This small molecule binds to this protein.
Small molecule (SMILES): CC(C)C[C@H](NC(=O)[C@H](CCC(N)=O)NC(=O)[C@H](C)NC(=O)[C@H](CC1=CN=C2C=CC=CC12)NC(=O)[C@H](Cc1ccc(O)cc1)NC(=O)[C@H](CC1=NC=NC1)NC(=O)[C@H](C)NC(=O)[C@H](Cc1ccccc1)NC(=O)[C@@H](NC(=O)[C@@H](N)CC(C)C)[C@@H](C)O)C(=O)N[C@H](C(=O)N[C@H](C=O)CO)[C@@H](C)O

Binding-site contacts:
Ligand atom NE2 contacts residue MG1 of chain 1.D at 3.2 Å.
Ligand atom N contacts residue MG1 of chain 3.G at 3.7 Å.
Ligand atom CD1 contacts residue GLN5 of chain 2.A at 3.4 Å.
Ligand atom CD2 contacts residue ILE1 of chain 2.A at 3.8 Å (hydrophobic).
Ligand atom CD1 contacts residue ARG7 of chain 2.A at 3.9 Å.
Ligand atom CG contacts residue ILE1 of chain 2.A at 4.0 Å (hydrophobic).
Ligand atom NE2 contacts residue ILE1 of chain 2.A at 3.9 Å.
Ligand atom CE1 contacts residue ILE1 of chain 2.A at 3.6 Å (hydrophobic).
Ligand atom CZ contacts residue LEU88 of chain 2.A at 4.0 Å (hydrophobic).
Ligand atom O contacts residue ARG7 of chain 2.A at 3.1 Å (salt-bridge).
Ligand atom C contacts residue ARG7 of chain 2.A at 4.0 Å.
Ligand atom CD contacts residue SER75 of chain 1.A at 3.6 Å.
Ligand atom NE2 contacts residue LEU88 of chain 2.A at 3.8 Å.
Ligand atom CA contacts residue MG1 of chain 3.G at 4.0 Å.
Ligand atom OH contacts residue LEU88 of chain 2.A at 3.4 Å.
Ligand atom C contacts residue MG1 of chain 3.G at 4.0 Å.
Ligand atom CB contacts residue MG1 of chain 3.G at 4.1 Å.
Ligand atom CD1 contacts residue MG1 of chain 3.F at 3.6 Å.
Ligand atom CD1 contacts residue ILE1 of chain 2.A at 3.8 Å (hydrophobic).
Ligand atom CD2 contacts residue LEU88 of chain 2.A at 4.1 Å (hydrophobic).
Ligand atom NE2 contacts residue MG1 of chain 1.D at 3.4 Å.
Ligand atom CB contacts residue MG1 of chain 3.G at 3.7 Å.
Ligand atom CB contacts residue MG1 of chain 3.G at 3.6 Å.
Ligand atom N contacts residue LEU88 of chain 2.A at 3.8 Å.
Ligand atom N contacts residue ILE1 of chain 2.A at 3.3 Å.
Ligand atom CG contacts residue ILE1 of chain 2.A at 3.5 Å (hydrophobic).
Ligand atom CG2 contacts residue MET25 of chain 2.A at 3.8 Å (hydrophobic).
Ligand atom CE1 contacts residue MG1 of chain 1.D at 4.0 Å.
Ligand atom CE2 contacts residue LEU88 of chain 2.A at 4.0 Å (hydrophobic).
Ligand atom CD2 contacts residue VAL86 of chain 2.A at 3.7 Å (hydrophobic).
Ligand atom ND1 contacts residue ILE1 of chain 2.A at 3.2 Å (h-bond).
Ligand atom NE1 contacts residue MG1 of chain 3.F at 3.5 Å.
Ligand atom CD1 contacts residue VAL6 of chain 2.A at 3.7 Å (hydrophobic).
Ligand atom CG contacts residue LEU88 of chain 2.A at 4.0 Å (hydrophobic).
Ligand atom CA contacts residue MG1 of chain 3.G at 3.9 Å.
Ligand atom NE2 contacts residue SER75 of chain 1.A at 3.6 Å.
Ligand atom CB contacts residue MET25 of chain 2.A at 4.0 Å (hydrophobic).
Ligand atom CB contacts residue ILE1 of chain 2.A at 3.9 Å (hydrophobic).
Ligand atom N contacts residue MG1 of chain 3.G at 3.1 Å.
Ligand atom OE1 contacts residue SER75 of chain 1.A at 3.6 Å.

Sequence of chain 1.A:
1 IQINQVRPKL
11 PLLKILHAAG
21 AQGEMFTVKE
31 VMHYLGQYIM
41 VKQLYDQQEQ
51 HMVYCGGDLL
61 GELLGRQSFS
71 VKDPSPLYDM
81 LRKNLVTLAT

Sequence of chain 2.A:
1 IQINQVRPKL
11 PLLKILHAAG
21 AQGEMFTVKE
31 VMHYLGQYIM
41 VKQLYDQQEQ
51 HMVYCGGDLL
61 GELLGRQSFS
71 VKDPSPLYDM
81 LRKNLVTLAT